Binding-site contacts:
Ligand atom C2 contacts residue ARG121 of chain 1.C at 4.2 Å.
Ligand atom P1 contacts residue PO41 of chain 1.N at 4.3 Å.
Ligand atom C1 contacts residue CYS116 of chain 1.C at 1.8 Å (hydrophobic).
Ligand atom C3 contacts residue GLY115 of chain 1.C at 3.4 Å.
Ligand atom O1 contacts residue PO41 of chain 1.N at 4.0 Å.
Ligand atom O4 contacts residue ARG121 of chain 1.C at 4.4 Å.
Ligand atom P1 contacts residue ARG398 of chain 1.C at 3.4 Å.
Ligand atom O3 contacts residue ARG398 of chain 1.C at 3.3 Å (salt-bridge).
Ligand atom C3 contacts residue ARG92 of chain 1.C at 4.3 Å.
Ligand atom O4 contacts residue ARG398 of chain 1.C at 3.7 Å.
Ligand atom O2 contacts residue PO41 of chain 1.N at 3.6 Å.
Ligand atom O4 contacts residue ARG92 of chain 1.C at 3.5 Å.
Ligand atom C1 contacts residue ARG121 of chain 1.C at 3.5 Å.
Ligand atom O1 contacts residue ARG121 of chain 1.C at 3.9 Å.
Ligand atom C2 contacts residue CYS116 of chain 1.C at 2.6 Å (hydrophobic).
Ligand atom O4 contacts residue PO41 of chain 1.N at 4.1 Å.
Ligand atom C3 contacts residue CYS116 of chain 1.C at 2.7 Å (hydrophobic).
Ligand atom C1 contacts residue ARG92 of chain 1.C at 4.3 Å.
Ligand atom O1 contacts residue CYS116 of chain 1.C at 2.9 Å (h-bond).
Ligand atom O2 contacts residue ARG398 of chain 1.C at 2.8 Å (salt-bridge).
Ligand atom P1 contacts residue CYS116 of chain 1.C at 4.3 Å.
Ligand atom O1 contacts residue ILE118 of chain 1.C at 4.4 Å.

Sequence of chain 1.C:
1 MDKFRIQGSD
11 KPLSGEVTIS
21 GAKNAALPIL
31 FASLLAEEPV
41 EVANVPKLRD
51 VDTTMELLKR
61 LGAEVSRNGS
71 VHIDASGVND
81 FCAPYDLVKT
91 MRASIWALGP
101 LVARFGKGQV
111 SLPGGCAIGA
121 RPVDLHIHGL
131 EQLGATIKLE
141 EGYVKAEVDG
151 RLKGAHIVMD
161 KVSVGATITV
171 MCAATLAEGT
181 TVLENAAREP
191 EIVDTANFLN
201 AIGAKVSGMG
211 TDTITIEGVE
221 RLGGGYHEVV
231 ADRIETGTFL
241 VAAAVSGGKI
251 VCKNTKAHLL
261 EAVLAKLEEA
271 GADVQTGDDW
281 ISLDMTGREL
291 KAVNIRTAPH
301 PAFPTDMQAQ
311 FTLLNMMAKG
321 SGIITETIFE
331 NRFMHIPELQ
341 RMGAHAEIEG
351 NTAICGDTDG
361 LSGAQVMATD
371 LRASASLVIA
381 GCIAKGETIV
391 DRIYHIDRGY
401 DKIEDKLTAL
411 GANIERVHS

A small-molecule ligand and the protein it binds are described below.
Small molecule (SMILES): CC[C@H](O)P(=O)(O)O